Sequence of chain 1.B:
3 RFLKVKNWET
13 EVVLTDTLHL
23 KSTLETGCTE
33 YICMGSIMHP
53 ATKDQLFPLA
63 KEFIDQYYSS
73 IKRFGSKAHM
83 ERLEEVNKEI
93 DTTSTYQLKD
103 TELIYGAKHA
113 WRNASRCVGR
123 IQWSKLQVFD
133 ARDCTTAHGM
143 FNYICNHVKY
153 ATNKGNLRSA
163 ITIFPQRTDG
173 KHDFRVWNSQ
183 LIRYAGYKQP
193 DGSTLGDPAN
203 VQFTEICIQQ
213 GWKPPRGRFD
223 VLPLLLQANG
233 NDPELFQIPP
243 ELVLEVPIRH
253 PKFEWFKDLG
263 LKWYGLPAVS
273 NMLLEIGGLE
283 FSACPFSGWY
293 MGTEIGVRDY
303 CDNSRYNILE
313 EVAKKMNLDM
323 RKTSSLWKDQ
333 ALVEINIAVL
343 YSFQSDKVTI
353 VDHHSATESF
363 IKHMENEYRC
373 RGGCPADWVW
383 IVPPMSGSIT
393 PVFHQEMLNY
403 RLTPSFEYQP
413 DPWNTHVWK

Binding-site contacts:
Ligand atom C21 contacts residue HEM1 of chain 1.H at 3.8 Å.
Ligand atom C16 contacts residue HEM1 of chain 1.H at 3.6 Å.
Ligand atom C07 contacts residue HEM1 of chain 1.H at 3.3 Å.
Ligand atom C13 contacts residue GLN182 of chain 1.B at 3.9 Å.
Ligand atom N18 contacts residue SER181 of chain 1.B at 3.4 Å (h-bond).
Ligand atom C03 contacts residue TRP291 of chain 1.B at 3.9 Å (hydrophobic).
Ligand atom C04 contacts residue HEM1 of chain 1.H at 3.8 Å.
Ligand atom N18 contacts residue GLN182 of chain 1.B at 3.6 Å.
Ligand atom C21 contacts residue H4B1 of chain 1.I at 3.6 Å.
Ligand atom C07 contacts residue GLY290 of chain 1.B at 3.7 Å.
Ligand atom C02 contacts residue HEM1 of chain 1.H at 3.5 Å.
Ligand atom C17 contacts residue GLN182 of chain 1.B at 3.6 Å.
Ligand atom C06 contacts residue GLU296 of chain 1.B at 3.4 Å.
Ligand atom N18 contacts residue ARG185 of chain 1.B at 3.5 Å.
Ligand atom C17 contacts residue ARG185 of chain 1.B at 3.7 Å.
Ligand atom C23 contacts residue H4B1 of chain 1.I at 3.4 Å.
Ligand atom C12 contacts residue GLN182 of chain 1.B at 3.5 Å.
Ligand atom C02 contacts residue GLU296 of chain 1.B at 3.5 Å.
Ligand atom N22 contacts residue HEM1 of chain 1.H at 2.7 Å (h-bond).
Ligand atom C07 contacts residue PHE288 of chain 1.B at 3.6 Å (hydrophobic).
Ligand atom C19 contacts residue GLU296 of chain 1.B at 3.8 Å.
Ligand atom C23 contacts residue HEM1 of chain 1.H at 3.3 Å.
Ligand atom N19 contacts residue HEM1 of chain 1.H at 3.7 Å.
Ligand atom C16 contacts residue GLU296 of chain 1.B at 3.8 Å.
Ligand atom N02 contacts residue GLU296 of chain 1.B at 2.7 Å (salt-bridge).
Ligand atom N01 contacts residue GLU296 of chain 1.B at 2.6 Å (salt-bridge).
Ligand atom N02 contacts residue TRP291 of chain 1.B at 2.7 Å (h-bond).
Ligand atom N02 contacts residue TYR292 of chain 1.B at 3.6 Å.
Ligand atom C02 contacts residue TRP291 of chain 1.B at 3.7 Å (hydrophobic).
Ligand atom C08 contacts residue HEM1 of chain 1.H at 3.6 Å.
Ligand atom C09 contacts residue GLU296 of chain 1.B at 3.7 Å.
Ligand atom C03 contacts residue HEM1 of chain 1.H at 3.2 Å.
Ligand atom C21 contacts residue ARG300 of chain 1.B at 3.6 Å.
Ligand atom C09 contacts residue GLN182 of chain 1.B at 3.9 Å.
Ligand atom C05 contacts residue VAL271 of chain 1.B at 3.6 Å (hydrophobic).
Ligand atom N02 contacts residue HEM1 of chain 1.H at 3.3 Å.
Ligand atom N01 contacts residue HEM1 of chain 1.H at 3.9 Å.
Ligand atom N22 contacts residue H4B1 of chain 1.I at 2.9 Å (h-bond).
Ligand atom C15 contacts residue HEM1 of chain 1.H at 3.6 Å.
Ligand atom C08 contacts residue GLU296 of chain 1.B at 3.3 Å.

A small-molecule ligand and the protein it binds are described below.
Small molecule (SMILES): CNCCN(C)c1cc(C#N)cc(CCc2cc(C)cc(N)n2)c1